This protein binds this small molecule.
Small molecule (SMILES): CC(=O)N[C@H]1[C@H](O[C@H]2[C@H](O)[C@@H](NC(C)=O)CO[C@@H]2CO)O[C@H](CO)[C@@H](O[C@@H]2O[C@H](CO[C@H]3O[C@H](CO)[C@@H](O)[C@H](O)[C@@H]3O)[C@@H](O)[C@H](O)[C@@H]2O)[C@@H]1O

Sequence of chain 1.A:
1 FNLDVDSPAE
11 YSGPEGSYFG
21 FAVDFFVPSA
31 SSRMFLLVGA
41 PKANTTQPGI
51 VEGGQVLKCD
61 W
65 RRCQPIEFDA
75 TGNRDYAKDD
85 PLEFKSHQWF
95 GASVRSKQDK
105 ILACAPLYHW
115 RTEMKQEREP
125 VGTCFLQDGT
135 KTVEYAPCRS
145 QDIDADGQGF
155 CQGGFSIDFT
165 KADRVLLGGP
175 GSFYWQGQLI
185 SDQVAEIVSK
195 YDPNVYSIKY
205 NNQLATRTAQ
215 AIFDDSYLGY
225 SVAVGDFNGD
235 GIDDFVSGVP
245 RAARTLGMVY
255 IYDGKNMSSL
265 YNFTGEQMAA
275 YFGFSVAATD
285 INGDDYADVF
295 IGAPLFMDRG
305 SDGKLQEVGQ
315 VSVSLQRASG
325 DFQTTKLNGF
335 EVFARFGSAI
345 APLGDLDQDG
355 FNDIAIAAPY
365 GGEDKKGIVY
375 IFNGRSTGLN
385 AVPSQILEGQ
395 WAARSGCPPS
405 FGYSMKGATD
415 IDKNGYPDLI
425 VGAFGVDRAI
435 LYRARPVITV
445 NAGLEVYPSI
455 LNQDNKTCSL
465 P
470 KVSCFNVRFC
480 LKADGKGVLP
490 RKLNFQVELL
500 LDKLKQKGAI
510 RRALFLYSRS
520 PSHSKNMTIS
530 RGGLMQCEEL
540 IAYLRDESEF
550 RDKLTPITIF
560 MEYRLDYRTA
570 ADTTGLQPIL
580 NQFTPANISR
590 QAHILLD

Binding-site contacts:
Ligand atom C6 contacts residue ARG477 of chain 1.A at 4.4 Å.
Ligand atom C4 contacts residue ASN459 of chain 1.A at 4.2 Å.
Ligand atom C3 contacts residue ASN475 of chain 1.A at 4.4 Å.
Ligand atom C2 contacts residue ASN475 of chain 1.A at 4.2 Å.
Ligand atom O4 contacts residue TYR451 of chain 1.A at 3.9 Å.
Ligand atom C3 contacts residue ASN459 of chain 1.A at 3.8 Å.
Ligand atom C6 contacts residue ASN475 of chain 1.A at 4.2 Å.
Ligand atom C5 contacts residue THR461 of chain 1.A at 3.6 Å.
Ligand atom C2 contacts residue ASN459 of chain 1.A at 2.5 Å.
Ligand atom N2 contacts residue ASN459 of chain 1.A at 2.9 Å (h-bond).
Ligand atom O5 contacts residue ASN459 of chain 1.A at 2.4 Å (h-bond).
Ligand atom O5 contacts residue CYS473 of chain 1.A at 3.6 Å.
Ligand atom C8 contacts residue ASN475 of chain 1.A at 3.2 Å.
Ligand atom O6 contacts residue THR461 of chain 1.A at 4.4 Å.
Ligand atom O6 contacts residue CYS473 of chain 1.A at 2.8 Å (h-bond).
Ligand atom C8 contacts residue ASN459 of chain 1.A at 3.9 Å.
Ligand atom C3 contacts residue TYR451 of chain 1.A at 4.2 Å (hydrophobic).
Ligand atom O2 contacts residue TYR451 of chain 1.A at 4.4 Å.
Ligand atom O6 contacts residue PHE474 of chain 1.A at 3.8 Å.
Ligand atom O3 contacts residue TYR451 of chain 1.A at 4.4 Å.
Ligand atom C6 contacts residue CYS473 of chain 1.A at 4.1 Å (hydrophobic).
Ligand atom C6 contacts residue THR461 of chain 1.A at 3.7 Å.
Ligand atom O7 contacts residue ASN459 of chain 1.A at 4.5 Å.
Ligand atom O5 contacts residue THR461 of chain 1.A at 3.5 Å (h-bond).
Ligand atom C8 contacts residue PRO452 of chain 1.A at 3.6 Å (hydrophobic).
Ligand atom C1 contacts residue THR461 of chain 1.A at 3.6 Å.
Ligand atom C8 contacts residue ILE454 of chain 1.A at 3.7 Å (hydrophobic).
Ligand atom C7 contacts residue ASN459 of chain 1.A at 3.6 Å.
Ligand atom C5 contacts residue ASN459 of chain 1.A at 3.7 Å.
Ligand atom C1 contacts residue ASN459 of chain 1.A at 1.4 Å.
Ligand atom O6 contacts residue ASN475 of chain 1.A at 4.0 Å.
Ligand atom N2 contacts residue ASN475 of chain 1.A at 3.1 Å (h-bond).
Ligand atom O6 contacts residue GLU538 of chain 1.A at 3.5 Å (salt-bridge).
Ligand atom C7 contacts residue ASN475 of chain 1.A at 3.6 Å.